Binding-site contacts:
Ligand atom C3 contacts residue ASP66 of chain 1.A at 3.5 Å.
Ligand atom O6 contacts residue GLU154 of chain 1.A at 2.5 Å (salt-bridge).
Ligand atom O5 contacts residue TRP341 of chain 1.A at 3.8 Å.
Ligand atom C6 contacts residue GLU154 of chain 1.A at 3.4 Å.
Ligand atom O1 contacts residue LYS16 of chain 1.A at 2.7 Å (salt-bridge).
Ligand atom C2 contacts residue GLU112 of chain 1.A at 3.7 Å.
Ligand atom C2 contacts residue TRP231 of chain 1.A at 4.0 Å (hydrophobic).
Ligand atom C1 contacts residue ASP15 of chain 1.A at 3.8 Å.
Ligand atom C6 contacts residue TYR156 of chain 1.A at 3.7 Å (hydrophobic).
Ligand atom C6 contacts residue TRP341 of chain 1.A at 3.5 Å (hydrophobic).
Ligand atom O1 contacts residue ASN13 of chain 1.A at 3.7 Å.
Ligand atom O4 contacts residue TRP341 of chain 1.A at 4.0 Å.
Ligand atom O4 contacts residue ARG67 of chain 1.A at 3.3 Å (salt-bridge).
Ligand atom O3 contacts residue ALA64 of chain 1.A at 3.5 Å.
Ligand atom C2 contacts residue ASP66 of chain 1.A at 3.4 Å.
Ligand atom O3 contacts residue ASP66 of chain 1.A at 2.7 Å (salt-bridge).
Ligand atom C1 contacts residue TRP231 of chain 1.A at 3.8 Å (hydrophobic).
Ligand atom O2 contacts residue GLU112 of chain 1.A at 3.0 Å (salt-bridge).
Ligand atom O2 contacts residue ASP66 of chain 1.A at 2.8 Å (salt-bridge).
Ligand atom O3 contacts residue TRP341 of chain 1.A at 3.5 Å.
Ligand atom O2 contacts residue ALA64 of chain 1.A at 3.4 Å.
Ligand atom O3 contacts residue TRP63 of chain 1.A at 3.7 Å.
Ligand atom C1 contacts residue TYR156 of chain 1.A at 3.8 Å (hydrophobic).
Ligand atom O5 contacts residue TYR156 of chain 1.A at 3.6 Å.
Ligand atom C3 contacts residue TRP63 of chain 1.A at 3.7 Å (hydrophobic).
Ligand atom O1 contacts residue ASP15 of chain 1.A at 2.8 Å (salt-bridge).
Ligand atom O2 contacts residue TRP63 of chain 1.A at 3.0 Å (h-bond).
Ligand atom O4 contacts residue ARG345 of chain 1.A at 3.3 Å (salt-bridge).
Ligand atom O6 contacts residue TYR156 of chain 1.A at 3.3 Å (h-bond).
Ligand atom C4 contacts residue TYR156 of chain 1.A at 3.9 Å (hydrophobic).
Ligand atom O2 contacts residue LYS16 of chain 1.A at 2.5 Å (salt-bridge).
Ligand atom O6 contacts residue PRO155 of chain 1.A at 3.6 Å (h-bond).
Ligand atom C2 contacts residue TRP63 of chain 1.A at 3.9 Å (hydrophobic).
Ligand atom O3 contacts residue TYR156 of chain 1.A at 3.9 Å.
Ligand atom O3 contacts residue ARG67 of chain 1.A at 2.8 Å (salt-bridge).
Ligand atom C1 contacts residue LYS16 of chain 1.A at 3.4 Å.
Ligand atom O3 contacts residue GLU112 of chain 1.A at 3.9 Å.
Ligand atom C4 contacts residue TRP341 of chain 1.A at 3.5 Å (hydrophobic).
Ligand atom C2 contacts residue LYS16 of chain 1.A at 3.4 Å.
Ligand atom C6 contacts residue PRO155 of chain 1.A at 3.9 Å (hydrophobic).

The protein below binds the small molecule below.
Small molecule (SMILES): OC[C@H]1O[C@H](O[C@H]2[C@H](O)[C@@H](O)[C@@H](O)O[C@@H]2CO)[C@H](O)[C@@H](O)[C@@H]1O

Sequence of chain 1.A:
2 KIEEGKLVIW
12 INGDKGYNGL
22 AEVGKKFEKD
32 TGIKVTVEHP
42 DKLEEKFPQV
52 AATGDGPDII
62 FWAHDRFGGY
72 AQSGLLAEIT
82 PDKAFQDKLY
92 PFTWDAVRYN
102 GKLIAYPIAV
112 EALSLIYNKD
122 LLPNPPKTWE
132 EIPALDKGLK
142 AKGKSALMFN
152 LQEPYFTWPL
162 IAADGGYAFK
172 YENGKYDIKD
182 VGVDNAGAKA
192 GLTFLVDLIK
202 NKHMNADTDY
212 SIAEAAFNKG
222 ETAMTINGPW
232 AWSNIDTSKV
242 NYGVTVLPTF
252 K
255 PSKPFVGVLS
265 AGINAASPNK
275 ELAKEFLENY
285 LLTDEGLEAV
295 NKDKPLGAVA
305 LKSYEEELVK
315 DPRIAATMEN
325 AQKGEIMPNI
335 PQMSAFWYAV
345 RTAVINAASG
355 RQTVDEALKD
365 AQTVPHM